Sequence of chain 1.A:
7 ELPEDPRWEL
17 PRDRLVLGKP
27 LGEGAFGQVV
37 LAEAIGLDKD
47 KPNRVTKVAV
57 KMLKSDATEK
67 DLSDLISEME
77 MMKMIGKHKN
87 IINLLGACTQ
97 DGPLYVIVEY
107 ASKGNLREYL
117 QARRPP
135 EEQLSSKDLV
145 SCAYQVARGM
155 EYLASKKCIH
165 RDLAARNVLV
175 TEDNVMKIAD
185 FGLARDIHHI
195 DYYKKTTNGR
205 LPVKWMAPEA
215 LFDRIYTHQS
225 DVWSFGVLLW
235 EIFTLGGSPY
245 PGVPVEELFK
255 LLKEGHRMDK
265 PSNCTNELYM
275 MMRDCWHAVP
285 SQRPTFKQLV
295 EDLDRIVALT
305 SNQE

Binding-site contacts:
Ligand atom O25 contacts residue LYS57 of chain 1.A at 3.6 Å.
Ligand atom C21 contacts residue PHE32 of chain 1.A at 3.6 Å (hydrophobic).
Ligand atom C31 contacts residue ALA107 of chain 1.A at 3.2 Å (hydrophobic).
Ligand atom C29 contacts residue LEU173 of chain 1.A at 3.7 Å (hydrophobic).
Ligand atom C32 contacts residue SER108 of chain 1.A at 3.2 Å.
Ligand atom O25 contacts residue VAL104 of chain 1.A at 3.8 Å.
Ligand atom C10 contacts residue GLY110 of chain 1.A at 3.7 Å.
Ligand atom N16 contacts residue GLU105 of chain 1.A at 2.7 Å (salt-bridge).
Ligand atom N15 contacts residue ALA107 of chain 1.A at 2.8 Å (h-bond).
Ligand atom C22 contacts residue PHE32 of chain 1.A at 3.9 Å (hydrophobic).
Ligand atom C23 contacts residue LYS57 of chain 1.A at 3.9 Å.
Ligand atom C17 contacts residue LEU173 of chain 1.A at 3.5 Å (hydrophobic).
Ligand atom C28 contacts residue PHE32 of chain 1.A at 3.6 Å (hydrophobic).
Ligand atom C18 contacts residue ALA55 of chain 1.A at 3.8 Å (hydrophobic).
Ligand atom C17 contacts residue GLU105 of chain 1.A at 3.8 Å.
Ligand atom C30 contacts residue LEU173 of chain 1.A at 3.4 Å (hydrophobic).
Ligand atom C14 contacts residue LEU173 of chain 1.A at 3.7 Å (hydrophobic).
Ligand atom N15 contacts residue GLU105 of chain 1.A at 3.6 Å.
Ligand atom C31 contacts residue GLY110 of chain 1.A at 3.6 Å.
Ligand atom O12 contacts residue GLY28 of chain 1.A at 3.5 Å (h-bond).
Ligand atom N13 contacts residue ALA107 of chain 1.A at 3.1 Å (h-bond).
Ligand atom C07 contacts residue GLY110 of chain 1.A at 3.6 Å.
Ligand atom C09 contacts residue GLY110 of chain 1.A at 3.6 Å.
Ligand atom C26 contacts residue LYS57 of chain 1.A at 3.6 Å.
Ligand atom N15 contacts residue TYR106 of chain 1.A at 3.6 Å.
Ligand atom C18 contacts residue VAL104 of chain 1.A at 3.8 Å (hydrophobic).
Ligand atom N16 contacts residue TYR106 of chain 1.A at 3.7 Å.
Ligand atom N16 contacts residue LEU173 of chain 1.A at 3.8 Å.
Ligand atom C24 contacts residue LYS57 of chain 1.A at 3.9 Å.
Ligand atom O12 contacts residue LEU27 of chain 1.A at 3.5 Å.
Ligand atom N16 contacts residue ALA55 of chain 1.A at 3.5 Å.
Ligand atom C23 contacts residue GLU74 of chain 1.A at 3.4 Å.
Ligand atom C08 contacts residue GLY110 of chain 1.A at 3.6 Å.
Ligand atom C32 contacts residue GLY110 of chain 1.A at 3.4 Å.
Ligand atom C05 contacts residue SER108 of chain 1.A at 3.5 Å.
Ligand atom C17 contacts residue ALA55 of chain 1.A at 3.6 Å (hydrophobic).
Ligand atom C26 contacts residue GLU74 of chain 1.A at 3.5 Å.
Ligand atom C27 contacts residue VAL104 of chain 1.A at 3.7 Å (hydrophobic).
Ligand atom N16 contacts residue ALA107 of chain 1.A at 3.5 Å (h-bond).
Ligand atom C28 contacts residue VAL35 of chain 1.A at 3.8 Å (hydrophobic).

A protein and the small-molecule ligand that binds it are described below.
Small molecule (SMILES): CCN1CCN(c2ccc(C(=O)Nc3[nH]nc4cc(-c5cccc(OC)c5)ccc34)cc2)CC1